Binding-site contacts:
Ligand atom C7 contacts residue ASN280 of chain 3.E at 3.9 Å.
Ligand atom C3 contacts residue ASN280 of chain 3.E at 3.8 Å.
Ligand atom N2 contacts residue ASN280 of chain 3.E at 2.9 Å (h-bond).
Ligand atom C8 contacts residue ARG324 of chain 3.E at 4.2 Å.
Ligand atom O7 contacts residue ASN280 of chain 3.E at 4.4 Å.
Ligand atom C8 contacts residue GLY296 of chain 3.E at 4.4 Å.
Ligand atom C2 contacts residue ASN280 of chain 3.E at 2.5 Å.
Ligand atom C1 contacts residue ASN280 of chain 3.E at 1.4 Å.
Ligand atom C5 contacts residue ASN280 of chain 3.E at 3.7 Å.
Ligand atom O5 contacts residue ASN280 of chain 3.E at 2.4 Å (h-bond).
Ligand atom C4 contacts residue ASN280 of chain 3.E at 4.2 Å.

Sequence of chain 3.E:
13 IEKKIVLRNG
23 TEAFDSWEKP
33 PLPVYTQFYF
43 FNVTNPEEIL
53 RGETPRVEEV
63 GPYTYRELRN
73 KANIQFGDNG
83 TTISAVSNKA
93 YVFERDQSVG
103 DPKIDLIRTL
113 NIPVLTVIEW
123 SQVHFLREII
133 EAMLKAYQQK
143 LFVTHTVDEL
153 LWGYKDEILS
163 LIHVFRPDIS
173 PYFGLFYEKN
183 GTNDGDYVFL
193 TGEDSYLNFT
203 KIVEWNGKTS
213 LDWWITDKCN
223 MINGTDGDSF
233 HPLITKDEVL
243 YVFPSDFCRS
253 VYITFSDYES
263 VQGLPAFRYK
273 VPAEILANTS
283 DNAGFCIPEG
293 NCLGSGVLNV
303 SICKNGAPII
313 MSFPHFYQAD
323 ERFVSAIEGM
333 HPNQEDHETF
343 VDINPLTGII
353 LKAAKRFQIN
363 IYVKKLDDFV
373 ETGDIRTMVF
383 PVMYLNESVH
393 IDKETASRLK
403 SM

This small molecule binds to this protein.
Small molecule (SMILES): CC(=O)N[C@H]1[C@H](O[C@H]2[C@H](O)[C@@H](NC(C)=O)CO[C@@H]2CO)O[C@H](CO)[C@@H](O)[C@@H]1O